Binding-site contacts:
Ligand atom N13 contacts residue GLY83 of chain 1.F at 2.9 Å (h-bond).
Ligand atom O3 contacts residue MET113 of chain 1.F at 3.0 Å (h-bond).
Ligand atom C7 contacts residue GLY83 of chain 1.F at 3.4 Å.
Ligand atom O10 contacts residue SER112 of chain 1.F at 3.4 Å (h-bond).
Ligand atom O3 contacts residue SER112 of chain 1.F at 2.3 Å (h-bond).
Ligand atom O3 contacts residue GLY82 of chain 1.F at 3.2 Å.
Ligand atom O27 contacts residue LEU140 of chain 1.F at 3.8 Å.
Ligand atom C17 contacts residue GLY83 of chain 1.F at 3.4 Å.
Ligand atom O10 contacts residue MET113 of chain 1.F at 3.9 Å.
Ligand atom C42 contacts residue PRO139 of chain 1.F at 3.9 Å (hydrophobic).
Ligand atom C9 contacts residue SER112 of chain 1.F at 3.4 Å.
Ligand atom C11 contacts residue ILE85 of chain 1.F at 3.6 Å (hydrophobic).
Ligand atom C23 contacts residue LEU140 of chain 1.F at 3.2 Å (hydrophobic).
Ligand atom C18 contacts residue LEU140 of chain 1.F at 3.4 Å (hydrophobic).
Ligand atom C1 contacts residue SER112 of chain 1.F at 1.3 Å.
Ligand atom C11 contacts residue GLY83 of chain 1.F at 3.4 Å.
Ligand atom C15 contacts residue LEU140 of chain 1.F at 3.7 Å (hydrophobic).
Ligand atom C1 contacts residue MET113 of chain 1.F at 3.3 Å (hydrophobic).
Ligand atom C6 contacts residue LEU140 of chain 1.F at 3.8 Å (hydrophobic).
Ligand atom O19 contacts residue VAL84 of chain 1.F at 3.8 Å.
Ligand atom O10 contacts residue ILE85 of chain 1.F at 3.2 Å.
Ligand atom O19 contacts residue ILE85 of chain 1.F at 3.0 Å (h-bond).
Ligand atom C5 contacts residue SER112 of chain 1.F at 3.4 Å.
Ligand atom O27 contacts residue GLY141 of chain 1.F at 3.5 Å.
Ligand atom C24 contacts residue ARG133 of chain 1.G at 3.1 Å.
Ligand atom C42 contacts residue VAL160 of chain 1.F at 3.6 Å (hydrophobic).
Ligand atom C6 contacts residue HIS137 of chain 1.F at 3.1 Å.
Ligand atom O12 contacts residue LEU140 of chain 1.F at 2.8 Å (h-bond).
Ligand atom O3 contacts residue GLY83 of chain 1.F at 2.9 Å (h-bond).
Ligand atom C9 contacts residue ILE85 of chain 1.F at 3.8 Å (hydrophobic).
Ligand atom O12 contacts residue PRO139 of chain 1.F at 3.4 Å.
Ligand atom N20 contacts residue LEU140 of chain 1.F at 2.8 Å (h-bond).
Ligand atom C16 contacts residue LEU140 of chain 1.F at 3.8 Å (hydrophobic).
Ligand atom C4 contacts residue SER112 of chain 1.F at 2.4 Å.
Ligand atom C6 contacts residue SER112 of chain 1.F at 3.4 Å.
Ligand atom C9 contacts residue GLY83 of chain 1.F at 3.1 Å.
Ligand atom C14 contacts residue LEU140 of chain 1.F at 3.1 Å (hydrophobic).
Ligand atom C42 contacts residue ILE157 of chain 1.F at 3.8 Å (hydrophobic).
Ligand atom O12 contacts residue ILE85 of chain 1.F at 3.5 Å.
Ligand atom C21 contacts residue LEU140 of chain 1.F at 3.9 Å (hydrophobic).

Sequence of chain 1.F:
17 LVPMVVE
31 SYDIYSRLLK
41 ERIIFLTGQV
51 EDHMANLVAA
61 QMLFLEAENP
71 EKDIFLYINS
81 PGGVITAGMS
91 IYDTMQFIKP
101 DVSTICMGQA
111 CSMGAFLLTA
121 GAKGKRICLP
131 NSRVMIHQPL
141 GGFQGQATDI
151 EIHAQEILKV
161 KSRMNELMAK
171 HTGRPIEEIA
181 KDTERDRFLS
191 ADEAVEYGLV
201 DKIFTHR

Sequence of chain 1.G:
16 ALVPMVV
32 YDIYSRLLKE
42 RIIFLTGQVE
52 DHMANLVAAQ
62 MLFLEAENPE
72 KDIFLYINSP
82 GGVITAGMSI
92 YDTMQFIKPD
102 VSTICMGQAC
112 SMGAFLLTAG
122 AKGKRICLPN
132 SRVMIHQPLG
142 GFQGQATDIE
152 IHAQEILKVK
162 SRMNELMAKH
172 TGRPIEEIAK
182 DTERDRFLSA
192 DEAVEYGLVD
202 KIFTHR

This small molecule binds to this protein.
Small molecule (SMILES): CC[C@H](C)[C@H](NC(=O)[C@@H](NC(=O)[C@H](O)[C@@H](C=O)C(C)C)C(C)C)C(=O)O